A protein and the small-molecule ligand that binds it are described below.
Small molecule (SMILES): Nc1ccnc(=O)[nH]1

Sequence of chain 6.D:
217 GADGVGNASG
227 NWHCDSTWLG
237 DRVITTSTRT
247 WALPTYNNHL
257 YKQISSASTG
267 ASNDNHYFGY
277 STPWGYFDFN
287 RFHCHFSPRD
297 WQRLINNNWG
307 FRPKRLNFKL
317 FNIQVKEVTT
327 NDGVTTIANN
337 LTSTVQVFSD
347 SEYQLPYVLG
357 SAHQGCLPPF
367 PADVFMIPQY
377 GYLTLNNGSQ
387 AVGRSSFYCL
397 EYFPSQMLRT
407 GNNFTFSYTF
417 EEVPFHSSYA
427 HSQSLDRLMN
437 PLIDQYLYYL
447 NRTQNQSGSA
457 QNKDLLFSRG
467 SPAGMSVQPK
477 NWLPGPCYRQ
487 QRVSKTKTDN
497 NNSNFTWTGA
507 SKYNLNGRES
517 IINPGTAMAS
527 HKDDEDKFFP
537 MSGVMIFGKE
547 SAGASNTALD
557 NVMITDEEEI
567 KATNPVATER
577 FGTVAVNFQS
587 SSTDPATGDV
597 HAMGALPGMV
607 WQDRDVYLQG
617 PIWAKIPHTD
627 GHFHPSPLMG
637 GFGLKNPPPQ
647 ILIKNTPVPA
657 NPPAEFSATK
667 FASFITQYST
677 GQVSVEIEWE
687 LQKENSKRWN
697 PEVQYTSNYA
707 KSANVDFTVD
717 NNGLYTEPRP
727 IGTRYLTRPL

Binding-site contacts:
Ligand atom N1 contacts residue PHE629 of chain 6.A at 4.2 Å.
Ligand atom O2 contacts residue HIS630 of chain 6.D at 3.5 Å.
Ligand atom C2 contacts residue HIS628 of chain 6.A at 3.3 Å.
Ligand atom C4 contacts residue HIS628 of chain 6.A at 4.5 Å.
Ligand atom N3 contacts residue HIS630 of chain 6.D at 2.6 Å (h-bond).
Ligand atom N4 contacts residue HIS630 of chain 6.D at 3.0 Å.
Ligand atom C5 contacts residue HIS628 of chain 6.A at 3.9 Å.
Ligand atom O2 contacts residue ASP626 of chain 6.A at 3.6 Å (salt-bridge).
Ligand atom C2 contacts residue HIS630 of chain 6.D at 3.2 Å.
Ligand atom C5 contacts residue PHE629 of chain 6.D at 4.0 Å (hydrophobic).
Ligand atom C6 contacts residue HIS628 of chain 6.A at 2.7 Å.
Ligand atom O2 contacts residue HIS628 of chain 6.A at 3.4 Å (h-bond).
Ligand atom C4 contacts residue HIS630 of chain 6.D at 3.2 Å.
Ligand atom N1 contacts residue TRP607 of chain 6.D at 4.5 Å.
Ligand atom C2 contacts residue GLY627 of chain 6.A at 4.1 Å.
Ligand atom C5 contacts residue HIS630 of chain 6.D at 4.3 Å.
Ligand atom N4 contacts residue PRO631 of chain 6.D at 4.4 Å.
Ligand atom N4 contacts residue PHE629 of chain 6.D at 4.4 Å.
Ligand atom N3 contacts residue HIS628 of chain 6.A at 4.3 Å.
Ligand atom N1 contacts residue HIS628 of chain 6.A at 2.3 Å (h-bond).
Ligand atom C6 contacts residue PHE629 of chain 6.A at 4.0 Å (hydrophobic).
Ligand atom N1 contacts residue HIS630 of chain 6.D at 4.2 Å.
Ligand atom O2 contacts residue GLY627 of chain 6.A at 3.4 Å.

Sequence of chain 6.A:
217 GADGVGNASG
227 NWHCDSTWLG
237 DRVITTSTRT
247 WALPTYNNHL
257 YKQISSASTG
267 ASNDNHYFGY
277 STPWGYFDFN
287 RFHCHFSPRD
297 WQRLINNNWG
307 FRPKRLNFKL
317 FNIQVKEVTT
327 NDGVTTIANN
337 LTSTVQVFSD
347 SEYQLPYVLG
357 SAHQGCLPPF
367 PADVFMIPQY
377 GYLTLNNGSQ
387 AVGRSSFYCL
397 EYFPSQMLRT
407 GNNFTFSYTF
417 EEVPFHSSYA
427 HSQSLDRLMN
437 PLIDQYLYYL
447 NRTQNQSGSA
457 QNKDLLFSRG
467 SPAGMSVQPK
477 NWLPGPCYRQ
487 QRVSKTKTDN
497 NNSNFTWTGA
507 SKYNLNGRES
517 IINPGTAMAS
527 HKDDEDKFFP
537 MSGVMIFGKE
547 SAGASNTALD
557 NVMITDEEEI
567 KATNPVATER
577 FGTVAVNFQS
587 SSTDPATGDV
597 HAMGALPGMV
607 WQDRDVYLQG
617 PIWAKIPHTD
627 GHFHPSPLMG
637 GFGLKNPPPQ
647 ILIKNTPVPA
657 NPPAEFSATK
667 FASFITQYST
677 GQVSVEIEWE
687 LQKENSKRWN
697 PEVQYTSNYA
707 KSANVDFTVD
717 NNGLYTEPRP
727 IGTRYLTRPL